The small molecule below binds the protein below.
Small molecule (SMILES): Cc1c(C(=O)C2=C(O)CCCC2=O)ccc2nc(C(F)(F)F)n(-c3ccccc3)c(=O)c12

Binding-site contacts:
Ligand atom C29 contacts residue LEU399 of chain 1.A at 3.7 Å (hydrophobic).
Ligand atom C1 contacts residue PRO252 of chain 1.A at 3.6 Å (hydrophobic).
Ligand atom C12 contacts residue GLY392 of chain 1.A at 3.3 Å.
Ligand atom C11 contacts residue PHE391 of chain 1.A at 3.3 Å (hydrophobic).
Ligand atom O21 contacts residue HIS280 of chain 1.A at 3.0 Å (h-bond).
Ligand atom C10 contacts residue PHE353 of chain 1.A at 3.6 Å (hydrophobic).
Ligand atom O21 contacts residue GLU366 of chain 1.A at 3.0 Å (salt-bridge).
Ligand atom O7 contacts residue CO1 of chain 1.B at 2.0 Å.
Ligand atom C3 contacts residue ASN254 of chain 1.A at 3.5 Å.
Ligand atom O7 contacts residue HIS198 of chain 1.A at 3.0 Å (h-bond).
Ligand atom C2 contacts residue SER239 of chain 1.A at 3.4 Å.
Ligand atom C15 contacts residue PHE353 of chain 1.A at 3.3 Å (hydrophobic).
Ligand atom F31 contacts residue ASN395 of chain 1.A at 3.2 Å.
Ligand atom C13 contacts residue PHE396 of chain 1.A at 3.5 Å (hydrophobic).
Ligand atom N18 contacts residue PHE396 of chain 1.A at 3.7 Å.
Ligand atom C25 contacts residue MPD1 of chain 1.D at 3.7 Å.
Ligand atom C9 contacts residue PHE391 of chain 1.A at 3.5 Å (hydrophobic).
Ligand atom C14 contacts residue PHE353 of chain 1.A at 3.3 Å (hydrophobic).
Ligand atom O7 contacts residue VAL200 of chain 1.A at 3.7 Å.
Ligand atom C24 contacts residue MPD1 of chain 1.D at 3.6 Å.
Ligand atom C5 contacts residue CO1 of chain 1.B at 3.5 Å.
Ligand atom C3 contacts residue SER239 of chain 1.A at 3.4 Å.
Ligand atom F30 contacts residue PHE396 of chain 1.A at 3.6 Å.
Ligand atom C9 contacts residue CO1 of chain 1.B at 3.1 Å.
Ligand atom N17 contacts residue PHE396 of chain 1.A at 3.6 Å.
Ligand atom C14 contacts residue PHE396 of chain 1.A at 3.6 Å (hydrophobic).
Ligand atom C5 contacts residue HIS280 of chain 1.A at 3.4 Å.
Ligand atom C6 contacts residue CO1 of chain 1.B at 3.0 Å.
Ligand atom F31 contacts residue PHE396 of chain 1.A at 3.7 Å.
Ligand atom O21 contacts residue CO1 of chain 1.B at 2.0 Å.
Ligand atom C16 contacts residue PHE353 of chain 1.A at 3.7 Å (hydrophobic).
Ligand atom C13 contacts residue PHE353 of chain 1.A at 3.5 Å (hydrophobic).
Ligand atom C6 contacts residue PHE391 of chain 1.A at 3.6 Å (hydrophobic).
Ligand atom F32 contacts residue LEU399 of chain 1.A at 3.1 Å.
Ligand atom O8 contacts residue PHE396 of chain 1.A at 3.2 Å.
Ligand atom O7 contacts residue HIS280 of chain 1.A at 3.0 Å (h-bond).
Ligand atom O21 contacts residue PHE391 of chain 1.A at 3.7 Å.
Ligand atom O21 contacts residue PHE353 of chain 1.A at 3.7 Å.
Ligand atom C19 contacts residue PHE396 of chain 1.A at 3.6 Å (hydrophobic).
Ligand atom F31 contacts residue LEU399 of chain 1.A at 3.6 Å.

Sequence of chain 1.A:
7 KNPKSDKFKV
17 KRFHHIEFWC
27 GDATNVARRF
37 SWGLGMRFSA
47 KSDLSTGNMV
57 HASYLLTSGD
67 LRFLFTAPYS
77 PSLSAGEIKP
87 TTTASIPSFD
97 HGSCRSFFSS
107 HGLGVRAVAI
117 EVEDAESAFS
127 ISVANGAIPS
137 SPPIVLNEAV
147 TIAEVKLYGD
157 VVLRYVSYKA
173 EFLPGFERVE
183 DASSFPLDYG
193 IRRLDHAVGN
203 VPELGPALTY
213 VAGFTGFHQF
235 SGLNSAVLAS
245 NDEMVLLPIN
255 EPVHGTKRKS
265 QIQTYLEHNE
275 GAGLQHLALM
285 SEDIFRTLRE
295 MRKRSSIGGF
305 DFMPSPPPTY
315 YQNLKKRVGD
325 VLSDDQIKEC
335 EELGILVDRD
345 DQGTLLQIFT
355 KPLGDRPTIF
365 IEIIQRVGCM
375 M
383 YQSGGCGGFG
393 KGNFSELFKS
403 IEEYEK